Sequence of chain 1.A:
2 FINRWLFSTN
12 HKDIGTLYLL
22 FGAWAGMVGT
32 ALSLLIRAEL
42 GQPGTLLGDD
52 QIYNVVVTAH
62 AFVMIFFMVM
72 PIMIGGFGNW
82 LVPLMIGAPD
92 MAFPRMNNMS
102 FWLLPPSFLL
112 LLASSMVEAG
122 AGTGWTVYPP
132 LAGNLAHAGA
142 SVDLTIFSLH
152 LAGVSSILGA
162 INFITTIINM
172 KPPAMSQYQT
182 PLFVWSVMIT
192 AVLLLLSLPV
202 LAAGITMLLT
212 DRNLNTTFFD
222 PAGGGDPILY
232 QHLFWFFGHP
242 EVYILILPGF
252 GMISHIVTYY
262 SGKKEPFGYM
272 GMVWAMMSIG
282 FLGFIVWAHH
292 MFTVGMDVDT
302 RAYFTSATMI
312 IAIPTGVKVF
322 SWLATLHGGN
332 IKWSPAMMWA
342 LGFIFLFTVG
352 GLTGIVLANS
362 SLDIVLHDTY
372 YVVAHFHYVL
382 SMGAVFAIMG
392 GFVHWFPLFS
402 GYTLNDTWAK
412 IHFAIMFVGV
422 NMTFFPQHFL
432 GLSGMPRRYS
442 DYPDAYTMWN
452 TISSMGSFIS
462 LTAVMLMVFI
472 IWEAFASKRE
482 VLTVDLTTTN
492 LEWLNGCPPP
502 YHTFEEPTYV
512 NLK

Sequence of chain 1.P:
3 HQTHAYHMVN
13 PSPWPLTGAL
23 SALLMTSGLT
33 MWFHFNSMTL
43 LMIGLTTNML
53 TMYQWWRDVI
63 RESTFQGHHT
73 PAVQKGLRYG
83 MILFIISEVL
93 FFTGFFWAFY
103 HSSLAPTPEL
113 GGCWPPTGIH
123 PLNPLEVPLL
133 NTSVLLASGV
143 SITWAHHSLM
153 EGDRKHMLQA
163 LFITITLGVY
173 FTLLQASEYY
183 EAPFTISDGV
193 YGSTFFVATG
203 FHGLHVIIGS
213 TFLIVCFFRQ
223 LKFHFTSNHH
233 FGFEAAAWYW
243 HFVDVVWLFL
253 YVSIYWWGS

This protein binds this small molecule.
Small molecule (SMILES): C[C@H](CCC(=O)O)[C@H]1CC[C@H]2[C@@H]3[C@H](O)C[C@@H]4C[C@H](O)CC[C@]4(C)[C@H]3C[C@H](O)[C@]12C

Sequence of chain 1.C:
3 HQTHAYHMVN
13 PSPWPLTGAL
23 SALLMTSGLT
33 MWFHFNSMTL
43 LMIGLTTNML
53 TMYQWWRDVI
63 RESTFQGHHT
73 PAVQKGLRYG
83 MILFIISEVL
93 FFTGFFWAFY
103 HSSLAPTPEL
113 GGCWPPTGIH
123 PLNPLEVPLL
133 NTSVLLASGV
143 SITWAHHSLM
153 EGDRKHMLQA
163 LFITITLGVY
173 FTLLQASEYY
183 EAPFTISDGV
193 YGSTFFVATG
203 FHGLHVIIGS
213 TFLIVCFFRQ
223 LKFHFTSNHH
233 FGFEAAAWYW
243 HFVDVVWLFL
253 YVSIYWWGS

Binding-site contacts:
Ligand atom C4 contacts residue LEU127 of chain 1.P at 3.9 Å (hydrophobic).
Ligand atom C12 contacts residue THR301 of chain 1.A at 3.8 Å.
Ligand atom C24 contacts residue HIS233 of chain 1.A at 3.5 Å.
Ligand atom C19 contacts residue TYR304 of chain 1.A at 4.1 Å (hydrophobic).
Ligand atom C15 contacts residue PGV1 of chain 1.PA at 4.2 Å.
Ligand atom C3 contacts residue LEU127 of chain 1.P at 3.8 Å (hydrophobic).
Ligand atom C21 contacts residue HIS233 of chain 1.A at 3.6 Å.
Ligand atom C22 contacts residue HIS233 of chain 1.A at 4.2 Å.
Ligand atom C23 contacts residue HIS233 of chain 1.A at 3.7 Å.
Ligand atom O25 contacts residue HIS233 of chain 1.A at 3.6 Å.
Ligand atom O26 contacts residue PGV1 of chain 1.PA at 3.4 Å (h-bond).
Ligand atom O25 contacts residue HIS103 of chain 1.C at 3.0 Å (h-bond).
Ligand atom C24 contacts residue PGV1 of chain 1.PA at 4.0 Å.
Ligand atom O12 contacts residue THR301 of chain 1.A at 2.8 Å (h-bond).
Ligand atom C12 contacts residue PHE305 of chain 1.A at 4.1 Å (hydrophobic).
Ligand atom O3 contacts residue LEU127 of chain 1.P at 4.1 Å.
Ligand atom C11 contacts residue THR301 of chain 1.A at 3.9 Å.
Ligand atom C24 contacts residue TRP99 of chain 1.C at 3.7 Å (hydrophobic).
Ligand atom C24 contacts residue HIS103 of chain 1.C at 3.2 Å.
Ligand atom C11 contacts residue PHE305 of chain 1.A at 4.0 Å (hydrophobic).
Ligand atom O25 contacts residue PGV1 of chain 1.PA at 3.7 Å.
Ligand atom C1 contacts residue TYR304 of chain 1.A at 3.4 Å (hydrophobic).
Ligand atom C18 contacts residue TRP288 of chain 1.A at 4.1 Å (hydrophobic).
Ligand atom C2 contacts residue CDL1 of chain 1.YB at 3.6 Å.
Ligand atom C21 contacts residue TRP288 of chain 1.A at 3.9 Å (hydrophobic).
Ligand atom O26 contacts residue HIS233 of chain 1.A at 3.9 Å.
Ligand atom C2 contacts residue THR301 of chain 1.A at 4.0 Å.
Ligand atom O26 contacts residue TRP99 of chain 1.C at 2.9 Å (h-bond).
Ligand atom O26 contacts residue HIS103 of chain 1.C at 2.6 Å (h-bond).
Ligand atom C22 contacts residue PGV1 of chain 1.PA at 4.4 Å.
Ligand atom C2 contacts residue TYR304 of chain 1.A at 4.1 Å (hydrophobic).
Ligand atom C1 contacts residue CDL1 of chain 1.YB at 4.1 Å.
Ligand atom O3 contacts residue ASP300 of chain 1.A at 3.5 Å.
Ligand atom C3 contacts residue CDL1 of chain 1.YB at 3.4 Å.
Ligand atom C2 contacts residue ASP300 of chain 1.A at 3.7 Å.
Ligand atom O7 contacts residue PGV1 of chain 1.PA at 3.4 Å.
Ligand atom C16 contacts residue PGV1 of chain 1.PA at 4.1 Å.
Ligand atom C19 contacts residue CDL1 of chain 1.YB at 4.0 Å.
Ligand atom O3 contacts residue CDL1 of chain 1.YB at 3.8 Å.
Ligand atom C23 contacts residue TRP99 of chain 1.C at 3.7 Å (hydrophobic).